A small-molecule ligand and the protein it binds are described below.
Small molecule (SMILES): O=c1[nH]c(=O)c2nccnc2[nH]1

Sequence of chain 1.A:
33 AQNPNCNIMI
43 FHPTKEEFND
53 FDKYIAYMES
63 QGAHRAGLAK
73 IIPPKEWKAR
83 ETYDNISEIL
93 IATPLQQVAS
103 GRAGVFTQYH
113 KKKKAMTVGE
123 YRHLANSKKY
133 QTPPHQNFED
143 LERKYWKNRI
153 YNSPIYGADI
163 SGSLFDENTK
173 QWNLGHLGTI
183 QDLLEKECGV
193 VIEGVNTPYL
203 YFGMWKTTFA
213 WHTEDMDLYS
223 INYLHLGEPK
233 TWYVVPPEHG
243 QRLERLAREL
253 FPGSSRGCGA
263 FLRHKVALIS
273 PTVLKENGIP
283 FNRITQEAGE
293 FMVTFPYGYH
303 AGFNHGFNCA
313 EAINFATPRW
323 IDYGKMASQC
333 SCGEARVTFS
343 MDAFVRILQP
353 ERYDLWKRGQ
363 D

Binding-site contacts:
Ligand atom C5A contacts residue LYS232 of chain 1.A at 3.3 Å.
Ligand atom N1 contacts residue OGA1 of chain 1.D at 1.3 Å.
Ligand atom N5 contacts residue PHE211 of chain 1.A at 3.1 Å.
Ligand atom C5A contacts residue OGA1 of chain 1.D at 3.2 Å.
Ligand atom N5 contacts residue TRP234 of chain 1.A at 3.7 Å.
Ligand atom N1 contacts residue HIS214 of chain 1.A at 3.8 Å.
Ligand atom C9A contacts residue TRP234 of chain 1.A at 3.5 Å (hydrophobic).
Ligand atom C10 contacts residue OGA1 of chain 1.D at 1.1 Å.
Ligand atom C2 contacts residue TYR203 of chain 1.A at 3.7 Å (hydrophobic).
Ligand atom N1 contacts residue NI1 of chain 1.C at 3.8 Å.
Ligand atom N10 contacts residue HIS214 of chain 1.A at 3.8 Å.
Ligand atom C10 contacts residue PHE211 of chain 1.A at 3.0 Å (hydrophobic).
Ligand atom O2 contacts residue EDO1 of chain 1.L at 3.5 Å (h-bond).
Ligand atom N5 contacts residue ASN224 of chain 1.A at 3.7 Å.
Ligand atom C5A contacts residue PHE211 of chain 1.A at 2.0 Å (hydrophobic).
Ligand atom N3 contacts residue OGA1 of chain 1.D at 1.6 Å.
Ligand atom N10 contacts residue PHE211 of chain 1.A at 1.9 Å.
Ligand atom C2 contacts residue OGA1 of chain 1.D at 1.6 Å.
Ligand atom C4A contacts residue OGA1 of chain 1.D at 1.2 Å.
Ligand atom O2 contacts residue TYR203 of chain 1.A at 3.3 Å (h-bond).
Ligand atom N10 contacts residue HIS302 of chain 1.A at 3.8 Å.
Ligand atom C4 contacts residue OGA1 of chain 1.D at 1.2 Å.
Ligand atom O2 contacts residue OGA1 of chain 1.D at 2.9 Å.
Ligand atom C9A contacts residue PHE211 of chain 1.A at 1.4 Å (hydrophobic).
Ligand atom C2 contacts residue EDO1 of chain 1.L at 3.8 Å.
Ligand atom C9A contacts residue OGA1 of chain 1.D at 3.3 Å.
Ligand atom N10 contacts residue OGA1 of chain 1.D at 2.4 Å (h-bond).
Ligand atom N3 contacts residue TYR203 of chain 1.A at 3.3 Å.
Ligand atom O4 contacts residue ASN224 of chain 1.A at 2.9 Å (h-bond).
Ligand atom C4A contacts residue ASN224 of chain 1.A at 3.8 Å.
Ligand atom N1 contacts residue PHE211 of chain 1.A at 3.7 Å.
Ligand atom O4 contacts residue TYR203 of chain 1.A at 3.8 Å.
Ligand atom O4 contacts residue TYR158 of chain 1.A at 4.0 Å.
Ligand atom O4 contacts residue LYS232 of chain 1.A at 3.4 Å (salt-bridge).
Ligand atom N5 contacts residue LYS232 of chain 1.A at 3.1 Å.
Ligand atom C4A contacts residue PHE211 of chain 1.A at 3.7 Å (hydrophobic).
Ligand atom N5 contacts residue OGA1 of chain 1.D at 1.9 Å (h-bond).
Ligand atom C4 contacts residue ASN224 of chain 1.A at 3.5 Å.
Ligand atom C5A contacts residue TRP234 of chain 1.A at 3.4 Å (hydrophobic).
Ligand atom O4 contacts residue OGA1 of chain 1.D at 1.1 Å (h-bond).